Binding-site contacts:
Ligand atom C contacts residue ASN434 of chain 1.C at 4.0 Å.
Ligand atom C contacts residue ILE420 of chain 1.D at 4.0 Å (hydrophobic).
Ligand atom CA contacts residue ALA417 of chain 1.D at 4.0 Å (hydrophobic).
Ligand atom OXT contacts residue ALA417 of chain 1.D at 3.8 Å.
Ligand atom C contacts residue ILE435 of chain 1.C at 3.8 Å (hydrophobic).
Ligand atom N contacts residue ILE435 of chain 1.C at 4.0 Å.
Ligand atom CA contacts residue ALA421 of chain 1.D at 3.7 Å (hydrophobic).
Ligand atom N contacts residue ALA421 of chain 1.D at 3.2 Å.
Ligand atom OXT contacts residue MET414 of chain 1.D at 2.7 Å (h-bond).
Ligand atom OG1 contacts residue GLY419 of chain 1.D at 3.7 Å.
Ligand atom CB contacts residue ILE435 of chain 1.C at 3.5 Å (hydrophobic).
Ligand atom OXT contacts residue ARG415 of chain 1.D at 4.4 Å.
Ligand atom O contacts residue GLY416 of chain 1.D at 4.2 Å.
Ligand atom CB contacts residue ALA417 of chain 1.D at 4.1 Å (hydrophobic).
Ligand atom OG1 contacts residue ALA417 of chain 1.D at 4.5 Å.
Ligand atom OXT contacts residue ILE420 of chain 1.D at 3.4 Å.
Ligand atom CA contacts residue ILE420 of chain 1.D at 3.8 Å (hydrophobic).
Ligand atom CA contacts residue ILE435 of chain 1.C at 4.2 Å (hydrophobic).
Ligand atom OG1 contacts residue ALA421 of chain 1.D at 3.3 Å.
Ligand atom CA contacts residue GLN440 of chain 1.D at 4.3 Å.
Ligand atom OG1 contacts residue ILE435 of chain 1.C at 3.9 Å.
Ligand atom C contacts residue GLU444 of chain 1.D at 3.9 Å.
Ligand atom CB contacts residue ASN434 of chain 1.C at 4.3 Å.
Ligand atom O contacts residue ALA417 of chain 1.D at 4.3 Å.
Ligand atom CG2 contacts residue GLY419 of chain 1.D at 3.9 Å.
Ligand atom CB contacts residue GLY419 of chain 1.D at 4.4 Å.
Ligand atom CG2 contacts residue ALA417 of chain 1.D at 3.3 Å (hydrophobic).
Ligand atom C contacts residue MET414 of chain 1.D at 3.6 Å (hydrophobic).
Ligand atom CG2 contacts residue ILE435 of chain 1.C at 3.5 Å (hydrophobic).
Ligand atom CB contacts residue ALA421 of chain 1.D at 4.0 Å (hydrophobic).
Ligand atom O contacts residue ILE435 of chain 1.C at 2.9 Å (h-bond).
Ligand atom O contacts residue GLU444 of chain 1.D at 2.9 Å (salt-bridge).
Ligand atom CG2 contacts residue LYS418 of chain 1.D at 3.3 Å.
Ligand atom OG1 contacts residue ILE420 of chain 1.D at 4.4 Å.
Ligand atom O contacts residue MET414 of chain 1.D at 3.7 Å.
Ligand atom O contacts residue ASN434 of chain 1.C at 3.0 Å (h-bond).
Ligand atom C contacts residue ALA417 of chain 1.D at 3.8 Å (hydrophobic).
Ligand atom CG2 contacts residue ASN434 of chain 1.C at 3.2 Å.
Ligand atom N contacts residue GLN440 of chain 1.D at 2.9 Å (h-bond).
Ligand atom OXT contacts residue GLU444 of chain 1.D at 4.1 Å.

Sequence of chain 1.C:
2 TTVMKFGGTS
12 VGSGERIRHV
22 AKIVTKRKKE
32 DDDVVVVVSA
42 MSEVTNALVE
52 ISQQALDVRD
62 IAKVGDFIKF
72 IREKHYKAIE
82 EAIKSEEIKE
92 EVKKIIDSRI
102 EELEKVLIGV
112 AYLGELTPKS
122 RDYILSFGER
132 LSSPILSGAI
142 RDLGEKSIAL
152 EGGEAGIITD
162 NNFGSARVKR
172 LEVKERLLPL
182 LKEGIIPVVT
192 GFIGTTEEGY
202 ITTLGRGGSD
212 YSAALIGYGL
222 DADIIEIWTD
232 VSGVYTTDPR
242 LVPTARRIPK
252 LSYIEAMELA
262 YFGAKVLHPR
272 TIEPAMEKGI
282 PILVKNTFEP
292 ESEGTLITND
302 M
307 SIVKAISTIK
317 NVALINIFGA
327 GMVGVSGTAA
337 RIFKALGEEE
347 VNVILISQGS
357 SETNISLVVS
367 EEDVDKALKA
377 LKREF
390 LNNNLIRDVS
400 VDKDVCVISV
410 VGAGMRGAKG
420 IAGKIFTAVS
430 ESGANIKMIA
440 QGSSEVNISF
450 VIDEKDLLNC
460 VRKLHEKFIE

Sequence of chain 1.D:
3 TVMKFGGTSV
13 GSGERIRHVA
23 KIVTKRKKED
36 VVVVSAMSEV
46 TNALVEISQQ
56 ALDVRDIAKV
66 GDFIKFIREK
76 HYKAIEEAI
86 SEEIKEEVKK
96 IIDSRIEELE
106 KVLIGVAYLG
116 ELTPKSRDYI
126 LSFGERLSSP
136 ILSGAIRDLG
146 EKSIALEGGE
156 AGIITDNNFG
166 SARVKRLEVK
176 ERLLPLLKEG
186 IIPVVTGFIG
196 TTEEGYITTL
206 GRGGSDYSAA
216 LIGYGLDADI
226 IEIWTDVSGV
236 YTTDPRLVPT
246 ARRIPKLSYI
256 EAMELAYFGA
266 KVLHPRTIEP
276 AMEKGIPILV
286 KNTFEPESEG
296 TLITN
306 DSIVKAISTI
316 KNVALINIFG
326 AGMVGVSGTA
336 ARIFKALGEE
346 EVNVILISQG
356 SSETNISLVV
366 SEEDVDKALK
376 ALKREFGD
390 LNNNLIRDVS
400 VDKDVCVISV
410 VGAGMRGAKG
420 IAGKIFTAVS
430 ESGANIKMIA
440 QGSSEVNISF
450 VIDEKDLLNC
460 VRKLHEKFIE

This small molecule binds to this protein.
Small molecule (SMILES): C[C@@H](O)[C@H](N)C(=O)O